Sequence of chain 1.A:
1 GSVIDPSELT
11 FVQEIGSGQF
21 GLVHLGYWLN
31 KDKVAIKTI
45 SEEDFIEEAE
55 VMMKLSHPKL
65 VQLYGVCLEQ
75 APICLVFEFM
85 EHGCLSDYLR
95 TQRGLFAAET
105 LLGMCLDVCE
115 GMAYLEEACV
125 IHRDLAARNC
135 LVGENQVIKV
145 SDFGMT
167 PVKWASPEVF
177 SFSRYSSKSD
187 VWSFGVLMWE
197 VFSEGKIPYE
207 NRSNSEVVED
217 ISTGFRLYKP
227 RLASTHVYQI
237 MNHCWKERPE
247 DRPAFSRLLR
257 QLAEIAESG

Binding-site contacts:
Ligand atom N22 contacts residue MET84 of chain 1.A at 2.7 Å (h-bond).
Ligand atom C18 contacts residue MET84 of chain 1.A at 3.6 Å (hydrophobic).
Ligand atom N17 contacts residue PHE83 of chain 1.A at 3.5 Å.
Ligand atom C31 contacts residue GLU82 of chain 1.A at 3.9 Å.
Ligand atom C31 contacts residue LEU135 of chain 1.A at 3.7 Å (hydrophobic).
Ligand atom C1 contacts residue MET84 of chain 1.A at 3.3 Å (hydrophobic).
Ligand atom N21 contacts residue GLU82 of chain 1.A at 3.3 Å (salt-bridge).
Ligand atom C34 contacts residue LYS37 of chain 1.A at 3.9 Å.
Ligand atom C1 contacts residue PHE83 of chain 1.A at 3.8 Å (hydrophobic).
Ligand atom C32 contacts residue PHE81 of chain 1.A at 3.1 Å (hydrophobic).
Ligand atom C32 contacts residue VAL65 of chain 1.A at 3.5 Å (hydrophobic).
Ligand atom O15 contacts residue HIS86 of chain 1.A at 3.3 Å.
Ligand atom N21 contacts residue MET84 of chain 1.A at 3.6 Å (h-bond).
Ligand atom C1 contacts residue GLY87 of chain 1.A at 3.5 Å.
Ligand atom C13 contacts residue GLU85 of chain 1.A at 2.9 Å.
Ligand atom C31 contacts residue VAL65 of chain 1.A at 3.8 Å (hydrophobic).
Ligand atom C33 contacts residue PHE81 of chain 1.A at 3.5 Å (hydrophobic).
Ligand atom O15 contacts residue GLU85 of chain 1.A at 3.1 Å (salt-bridge).
Ligand atom C25 contacts residue LEU135 of chain 1.A at 3.8 Å (hydrophobic).
Ligand atom C8 contacts residue GLU85 of chain 1.A at 3.8 Å.
Ligand atom C12 contacts residue GLU85 of chain 1.A at 3.6 Å.
Ligand atom N5 contacts residue GLY87 of chain 1.A at 4.0 Å.
Ligand atom C6 contacts residue PHE83 of chain 1.A at 3.9 Å (hydrophobic).
Ligand atom C6 contacts residue GLY87 of chain 1.A at 3.6 Å.
Ligand atom N22 contacts residue PHE83 of chain 1.A at 3.7 Å.
Ligand atom C1 contacts residue GLU85 of chain 1.A at 3.9 Å.
Ligand atom N17 contacts residue MET84 of chain 1.A at 2.7 Å (h-bond).
Ligand atom C20 contacts residue ALA35 of chain 1.A at 3.6 Å (hydrophobic).
Ligand atom N22 contacts residue GLU82 of chain 1.A at 4.0 Å.
Ligand atom C12 contacts residue PHE83 of chain 1.A at 3.9 Å (hydrophobic).
Ligand atom C2 contacts residue GLY87 of chain 1.A at 3.8 Å.
Ligand atom C30 contacts residue ALA35 of chain 1.A at 3.7 Å (hydrophobic).
Ligand atom C30 contacts residue LEU135 of chain 1.A at 3.7 Å (hydrophobic).
Ligand atom C20 contacts residue LEU135 of chain 1.A at 3.7 Å (hydrophobic).
Ligand atom C6 contacts residue MET84 of chain 1.A at 3.4 Å (hydrophobic).
Ligand atom N21 contacts residue ALA35 of chain 1.A at 3.5 Å.
Ligand atom S7 contacts residue GLU85 of chain 1.A at 4.0 Å.
Ligand atom N21 contacts residue LEU135 of chain 1.A at 3.8 Å.
Ligand atom C31 contacts residue PHE81 of chain 1.A at 3.6 Å (hydrophobic).
Ligand atom O15 contacts residue GLY87 of chain 1.A at 3.5 Å (h-bond).

The protein below binds the small molecule below.
Small molecule (SMILES): O=S(=O)(c1ccccc1)c1cc(Nc2cc(-c3ccccc3)[nH]n2)nc(NC2CCC(O)CC2)c1